Sequence of chain 1.V:
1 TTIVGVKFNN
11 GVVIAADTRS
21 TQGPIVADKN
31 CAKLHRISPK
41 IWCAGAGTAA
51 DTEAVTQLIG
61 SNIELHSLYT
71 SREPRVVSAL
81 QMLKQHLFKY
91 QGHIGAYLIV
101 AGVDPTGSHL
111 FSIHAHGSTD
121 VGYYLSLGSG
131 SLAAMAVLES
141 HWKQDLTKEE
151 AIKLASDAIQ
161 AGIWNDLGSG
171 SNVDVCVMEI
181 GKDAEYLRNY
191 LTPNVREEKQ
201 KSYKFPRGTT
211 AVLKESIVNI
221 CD

Binding-site contacts:
Ligand atom N10 contacts residue THR21 of chain 1.V at 3.7 Å.
Ligand atom N14 contacts residue ALA27 of chain 1.V at 3.6 Å.
Ligand atom N6 contacts residue LEU125 of chain 1.W at 3.6 Å.
Ligand atom C11 contacts residue THR21 of chain 1.V at 3.7 Å.
Ligand atom N18 contacts residue THR21 of chain 1.V at 2.9 Å (h-bond).
Ligand atom C3 contacts residue GLN22 of chain 1.V at 3.4 Å.
Ligand atom C5 contacts residue GLN22 of chain 1.V at 3.3 Å.
Ligand atom O4 contacts residue GLN22 of chain 1.V at 3.3 Å (h-bond).
Ligand atom C5 contacts residue LEU125 of chain 1.W at 3.5 Å (hydrophobic).
Ligand atom C47 contacts residue SER4 of chain 1.W at 3.0 Å.
Ligand atom O4 contacts residue LEU125 of chain 1.W at 3.6 Å.
Ligand atom O15 contacts residue SER20 of chain 1.V at 3.6 Å.
Ligand atom O44 contacts residue GLN22 of chain 1.V at 3.8 Å.
Ligand atom C41 contacts residue LEU125 of chain 1.W at 3.8 Å (hydrophobic).
Ligand atom N22 contacts residue GLY47 of chain 1.V at 3.0 Å (h-bond).
Ligand atom O39 contacts residue THR48 of chain 1.V at 3.4 Å (h-bond).
Ligand atom C25 contacts residue LYS33 of chain 1.V at 3.4 Å.
Ligand atom C48 contacts residue SER4 of chain 1.W at 3.7 Å.
Ligand atom O17 contacts residue ALA49 of chain 1.V at 3.1 Å (h-bond).
Ligand atom N22 contacts residue ALA49 of chain 1.V at 3.7 Å.
Ligand atom C23 contacts residue THR1 of chain 1.V at 3.5 Å.
Ligand atom C45 contacts residue LEU125 of chain 1.W at 3.8 Å (hydrophobic).
Ligand atom C47 contacts residue LEU125 of chain 1.W at 3.6 Å (hydrophobic).
Ligand atom C26 contacts residue GLY47 of chain 1.V at 3.5 Å.
Ligand atom C46 contacts residue LEU125 of chain 1.W at 3.5 Å (hydrophobic).
Ligand atom C28 contacts residue GLY47 of chain 1.V at 3.4 Å.
Ligand atom C24 contacts residue GLY47 of chain 1.V at 3.7 Å.
Ligand atom C19 contacts residue THR21 of chain 1.V at 3.8 Å.
Ligand atom N14 contacts residue GLN22 of chain 1.V at 2.9 Å (h-bond).
Ligand atom N10 contacts residue GLN22 of chain 1.V at 3.5 Å.
Ligand atom C19 contacts residue GLY47 of chain 1.V at 3.2 Å.
Ligand atom O21 contacts residue THR21 of chain 1.V at 3.0 Å (h-bond).
Ligand atom C12 contacts residue ASP124 of chain 1.W at 3.0 Å.
Ligand atom C46 contacts residue SER4 of chain 1.W at 3.1 Å.
Ligand atom O21 contacts residue SER20 of chain 1.V at 3.5 Å.
Ligand atom C7 contacts residue ASP124 of chain 1.W at 3.5 Å.
Ligand atom C20 contacts residue GLY47 of chain 1.V at 3.6 Å.
Ligand atom N6 contacts residue ASP124 of chain 1.W at 3.4 Å.
Ligand atom C25 contacts residue GLY45 of chain 1.V at 2.8 Å.
Ligand atom N6 contacts residue GLN22 of chain 1.V at 3.6 Å.

Sequence of chain 1.W:
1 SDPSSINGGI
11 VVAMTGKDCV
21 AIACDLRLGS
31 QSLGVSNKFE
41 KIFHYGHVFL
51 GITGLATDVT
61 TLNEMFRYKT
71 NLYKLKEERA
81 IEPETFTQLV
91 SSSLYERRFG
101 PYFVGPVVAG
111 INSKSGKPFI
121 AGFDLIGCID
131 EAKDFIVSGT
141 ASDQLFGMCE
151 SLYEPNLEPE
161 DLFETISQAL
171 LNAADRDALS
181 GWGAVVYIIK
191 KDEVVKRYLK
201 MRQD

A small-molecule ligand and the protein it binds are described below.
Small molecule (SMILES): CCCNC(=O)[C@@H]1Cc2ccc(cc2)Oc2cc(ccc2[N+](=O)[O-])C[C@H](NC(=O)OCc2ccccc2)C(=O)N[C@@H](CC(N)=O)C(=O)N1